The protein below binds the small molecule below.
Small molecule (SMILES): CC(=O)N[C@H]1[C@H](O[C@H]2[C@H](O)[C@@H](NC(C)=O)CO[C@@H]2CO)O[C@H](CO)[C@@H](O)[C@@H]1O

Sequence of chain 1.A:
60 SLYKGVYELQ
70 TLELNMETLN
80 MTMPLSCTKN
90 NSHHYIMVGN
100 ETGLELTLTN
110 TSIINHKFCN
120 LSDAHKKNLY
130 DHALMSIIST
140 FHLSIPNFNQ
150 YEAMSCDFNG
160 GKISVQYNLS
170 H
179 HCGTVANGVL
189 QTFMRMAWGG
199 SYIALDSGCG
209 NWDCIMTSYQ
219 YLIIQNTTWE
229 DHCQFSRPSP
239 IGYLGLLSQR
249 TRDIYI

Binding-site contacts:
Ligand atom C8 contacts residue THR225 of chain 1.A at 4.0 Å.
Ligand atom O7 contacts residue THR226 of chain 1.A at 4.0 Å.
Ligand atom O5 contacts residue LYS161 of chain 1.A at 4.2 Å.
Ligand atom O7 contacts residue THR225 of chain 1.A at 4.3 Å.
Ligand atom C4 contacts residue ASN224 of chain 1.A at 4.2 Å.
Ligand atom C1 contacts residue LYS161 of chain 1.A at 3.9 Å.
Ligand atom O7 contacts residue GLY159 of chain 1.A at 4.3 Å.
Ligand atom O7 contacts residue ASN224 of chain 1.A at 4.4 Å.
Ligand atom O5 contacts residue ASN224 of chain 1.A at 2.3 Å (h-bond).
Ligand atom C7 contacts residue THR225 of chain 1.A at 4.0 Å.
Ligand atom C2 contacts residue ASN224 of chain 1.A at 2.5 Å.
Ligand atom N2 contacts residue ASN224 of chain 1.A at 3.0 Å (h-bond).
Ligand atom C3 contacts residue ASN224 of chain 1.A at 3.8 Å.
Ligand atom N2 contacts residue THR225 of chain 1.A at 4.4 Å.
Ligand atom C7 contacts residue ASN224 of chain 1.A at 3.4 Å.
Ligand atom C8 contacts residue GLY159 of chain 1.A at 4.5 Å.
Ligand atom C1 contacts residue ASN224 of chain 1.A at 1.4 Å.
Ligand atom C5 contacts residue LYS161 of chain 1.A at 4.1 Å.
Ligand atom C5 contacts residue ASN224 of chain 1.A at 3.7 Å.
Ligand atom C8 contacts residue ASN224 of chain 1.A at 3.2 Å.